Sequence of chain 1.B:
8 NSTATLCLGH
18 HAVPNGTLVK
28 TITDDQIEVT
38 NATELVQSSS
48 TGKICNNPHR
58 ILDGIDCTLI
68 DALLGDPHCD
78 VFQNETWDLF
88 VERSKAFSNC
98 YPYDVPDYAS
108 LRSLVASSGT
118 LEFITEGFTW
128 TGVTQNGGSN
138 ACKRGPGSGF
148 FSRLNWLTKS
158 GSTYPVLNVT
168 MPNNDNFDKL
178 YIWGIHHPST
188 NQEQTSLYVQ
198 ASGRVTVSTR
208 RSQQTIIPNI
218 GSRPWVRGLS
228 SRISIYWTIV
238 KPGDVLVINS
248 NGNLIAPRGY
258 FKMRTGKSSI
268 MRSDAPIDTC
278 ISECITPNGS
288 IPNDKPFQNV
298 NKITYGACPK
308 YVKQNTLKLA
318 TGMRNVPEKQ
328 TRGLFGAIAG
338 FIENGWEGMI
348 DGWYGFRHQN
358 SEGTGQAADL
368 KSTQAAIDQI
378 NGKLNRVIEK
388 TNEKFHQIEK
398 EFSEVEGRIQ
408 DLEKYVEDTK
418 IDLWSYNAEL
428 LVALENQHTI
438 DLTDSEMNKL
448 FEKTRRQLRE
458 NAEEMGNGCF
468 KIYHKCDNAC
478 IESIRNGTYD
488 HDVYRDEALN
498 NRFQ

The small molecule below binds the protein below.
Small molecule (SMILES): CC(=O)N[C@H]1[C@H](O[C@H]2[C@H](O)[C@@H](NC(C)=O)CO[C@@H]2CO)O[C@H](CO)[C@@H](O)[C@@H]1O

Binding-site contacts:
Ligand atom C7 contacts residue ASN38 of chain 1.B at 3.2 Å.
Ligand atom C5 contacts residue ASN38 of chain 1.B at 3.6 Å.
Ligand atom O7 contacts residue ASN38 of chain 1.B at 3.4 Å (h-bond).
Ligand atom C4 contacts residue ASN38 of chain 1.B at 4.3 Å.
Ligand atom O5 contacts residue ASN38 of chain 1.B at 2.4 Å (h-bond).
Ligand atom C8 contacts residue ASN38 of chain 1.B at 4.3 Å.
Ligand atom N2 contacts residue ASN38 of chain 1.B at 2.8 Å (h-bond).
Ligand atom C3 contacts residue ASN38 of chain 1.B at 3.8 Å.
Ligand atom C2 contacts residue ASN38 of chain 1.B at 2.5 Å.
Ligand atom C1 contacts residue ASN38 of chain 1.B at 1.4 Å.